Sequence of chain 1.B:
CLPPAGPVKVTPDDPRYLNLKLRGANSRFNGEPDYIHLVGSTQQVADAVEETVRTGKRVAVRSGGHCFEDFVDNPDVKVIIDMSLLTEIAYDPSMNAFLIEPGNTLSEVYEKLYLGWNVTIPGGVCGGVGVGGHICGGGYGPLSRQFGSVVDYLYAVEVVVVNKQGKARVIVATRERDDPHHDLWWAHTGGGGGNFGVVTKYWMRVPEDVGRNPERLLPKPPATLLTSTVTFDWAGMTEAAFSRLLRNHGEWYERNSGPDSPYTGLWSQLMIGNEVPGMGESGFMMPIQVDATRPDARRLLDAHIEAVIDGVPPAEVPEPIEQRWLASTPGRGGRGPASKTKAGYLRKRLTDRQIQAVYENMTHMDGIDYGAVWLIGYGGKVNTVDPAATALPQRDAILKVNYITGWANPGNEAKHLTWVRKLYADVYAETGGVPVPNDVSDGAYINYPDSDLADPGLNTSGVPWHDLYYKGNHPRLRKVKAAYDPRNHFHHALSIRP

The protein below binds the small molecule below.
Small molecule (SMILES): N[C@H]1C(=O)N[C@@H]2Cc3ccc(c(Cl)c3)Oc3cc4cc(c3O)Oc3ccc(cc3Cl)[C@@H](O)[C@@H]3NC(=O)[C@H](NC(=O)[C@@H]4NC(=O)[C@@H](NC2=O)c2cc(O)cc(c2)Oc2cc1ccc2O)c1ccc(O)c(c1)-c1c(O)cc(O)cc1[C@@H](C(=O)O)NC3=O

Binding-site contacts:
Ligand atom C4 contacts residue LYS504 of chain 1.B at 3.9 Å.
Ligand atom CB contacts residue NAG1 of chain 1.W at 2.5 Å.
Ligand atom O contacts residue ASP208 of chain 1.B at 3.6 Å.
Ligand atom C4 contacts residue MAN1 of chain 1.V at 3.9 Å.
Ligand atom O contacts residue ARG501 of chain 1.B at 3.1 Å (salt-bridge).
Ligand atom CD1 contacts residue ARG202 of chain 1.B at 3.5 Å.
Ligand atom CD2 contacts residue NAG1 of chain 1.W at 3.7 Å.
Ligand atom OD1 contacts residue MAN1 of chain 1.V at 1.6 Å.
Ligand atom O4 contacts residue MAN1 of chain 1.V at 3.0 Å (h-bond).
Ligand atom C contacts residue ARG501 of chain 1.B at 3.3 Å.
Ligand atom C5 contacts residue ARG501 of chain 1.B at 3.8 Å.
Ligand atom CL contacts residue ARG501 of chain 1.B at 3.0 Å.
Ligand atom OXT contacts residue NAG1 of chain 1.W at 3.2 Å (h-bond).
Ligand atom O contacts residue NAG1 of chain 1.W at 2.4 Å (h-bond).
Ligand atom C3 contacts residue MAN1 of chain 1.V at 3.9 Å.
Ligand atom CL contacts residue ASP208 of chain 1.B at 3.8 Å.
Ligand atom N contacts residue ARG501 of chain 1.B at 3.9 Å.
Ligand atom CG contacts residue NAG1 of chain 1.W at 3.7 Å.
Ligand atom CA contacts residue ARG501 of chain 1.B at 3.8 Å.
Ligand atom CZ contacts residue MAN1 of chain 1.V at 3.2 Å.
Ligand atom C contacts residue NAG1 of chain 1.W at 3.0 Å.
Ligand atom O contacts residue ARG501 of chain 1.B at 3.6 Å.
Ligand atom CG1 contacts residue MAN1 of chain 1.V at 3.6 Å.
Ligand atom OD1 contacts residue ARG202 of chain 1.B at 2.8 Å.
Ligand atom OD1 contacts residue HIS207 of chain 1.B at 3.6 Å.
Ligand atom OBD contacts residue LYS504 of chain 1.B at 3.2 Å (salt-bridge).
Ligand atom OD2 contacts residue MAN1 of chain 1.V at 3.5 Å (h-bond).
Ligand atom CD1 contacts residue MAN1 of chain 1.V at 2.6 Å.
Ligand atom CG1 contacts residue HIS207 of chain 1.B at 3.4 Å.
Ligand atom CA contacts residue ARG501 of chain 1.B at 3.6 Å.
Ligand atom O contacts residue NAG1 of chain 1.W at 3.0 Å (h-bond).
Ligand atom O4 contacts residue LYS504 of chain 1.B at 2.9 Å (salt-bridge).
Ligand atom C contacts residue NAG1 of chain 1.W at 3.2 Å.
Ligand atom CZ contacts residue ARG202 of chain 1.B at 3.6 Å.
Ligand atom CE2 contacts residue ARG501 of chain 1.B at 4.0 Å.
Ligand atom O contacts residue ALA413 of chain 1.B at 3.5 Å.
Ligand atom CA contacts residue NAG1 of chain 1.W at 3.4 Å.
Ligand atom CD2 contacts residue MAN1 of chain 1.V at 3.9 Å.
Ligand atom ODE contacts residue NAG1 of chain 1.W at 1.5 Å.
Ligand atom C6 contacts residue ARG501 of chain 1.B at 3.6 Å.